Sequence of chain 1.A:
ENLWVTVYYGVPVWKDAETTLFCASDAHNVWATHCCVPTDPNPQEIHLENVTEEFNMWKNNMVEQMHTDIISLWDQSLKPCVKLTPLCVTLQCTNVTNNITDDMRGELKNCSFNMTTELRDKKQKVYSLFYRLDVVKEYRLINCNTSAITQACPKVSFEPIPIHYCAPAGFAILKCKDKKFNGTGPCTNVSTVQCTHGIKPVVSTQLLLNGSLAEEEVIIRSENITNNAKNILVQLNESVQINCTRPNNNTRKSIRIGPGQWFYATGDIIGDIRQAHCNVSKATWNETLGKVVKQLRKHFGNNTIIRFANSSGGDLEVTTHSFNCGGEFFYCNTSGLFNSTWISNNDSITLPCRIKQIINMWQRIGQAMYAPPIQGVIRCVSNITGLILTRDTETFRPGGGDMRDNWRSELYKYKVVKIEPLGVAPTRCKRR

Binding-site contacts:
Ligand atom O7 contacts residue ARG447 of chain 1.A at 3.8 Å.
Ligand atom O7 contacts residue CYS448 of chain 1.A at 3.9 Å.
Ligand atom C3 contacts residue SER450 of chain 1.A at 4.5 Å.
Ligand atom O6 contacts residue NAG1 of chain 1.AA at 3.7 Å.
Ligand atom C7 contacts residue PHE380 of chain 1.A at 4.5 Å (hydrophobic).
Ligand atom C1 contacts residue VAL449 of chain 1.A at 4.2 Å (hydrophobic).
Ligand atom C4 contacts residue ASN267 of chain 1.A at 4.3 Å.
Ligand atom C7 contacts residue ASN267 of chain 1.A at 3.9 Å.
Ligand atom C2 contacts residue ASN267 of chain 1.A at 2.5 Å.
Ligand atom O5 contacts residue ASN267 of chain 1.A at 2.4 Å (h-bond).
Ligand atom N2 contacts residue ASN267 of chain 1.A at 3.0 Å (h-bond).
Ligand atom O5 contacts residue GLU216 of chain 1.A at 4.3 Å.
Ligand atom O7 contacts residue ASN267 of chain 1.A at 4.5 Å.
Ligand atom C7 contacts residue VAL449 of chain 1.A at 4.1 Å (hydrophobic).
Ligand atom O7 contacts residue PHE380 of chain 1.A at 4.3 Å.
Ligand atom O5 contacts residue NAG1 of chain 1.AA at 3.7 Å.
Ligand atom C3 contacts residue ASN267 of chain 1.A at 3.9 Å.
Ligand atom C4 contacts residue VAL449 of chain 1.A at 4.2 Å (hydrophobic).
Ligand atom C5 contacts residue GLU216 of chain 1.A at 3.8 Å.
Ligand atom C2 contacts residue SER450 of chain 1.A at 4.2 Å.
Ligand atom O7 contacts residue PRO217 of chain 1.A at 4.3 Å.
Ligand atom C1 contacts residue ASN267 of chain 1.A at 1.5 Å.
Ligand atom C6 contacts residue GLU216 of chain 1.A at 3.9 Å.
Ligand atom C5 contacts residue ASN267 of chain 1.A at 3.8 Å.
Ligand atom C3 contacts residue VAL449 of chain 1.A at 4.0 Å (hydrophobic).
Ligand atom C8 contacts residue LEU266 of chain 1.A at 3.5 Å (hydrophobic).
Ligand atom C8 contacts residue VAL449 of chain 1.A at 3.8 Å (hydrophobic).
Ligand atom O7 contacts residue VAL449 of chain 1.A at 3.5 Å (h-bond).
Ligand atom C5 contacts residue VAL449 of chain 1.A at 3.7 Å (hydrophobic).
Ligand atom C8 contacts residue VAL259 of chain 1.A at 4.2 Å (hydrophobic).
Ligand atom N2 contacts residue SER450 of chain 1.A at 3.6 Å.
Ligand atom C1 contacts residue SER450 of chain 1.A at 4.0 Å.
Ligand atom O6 contacts residue GLY383 of chain 1.A at 3.9 Å.
Ligand atom C1 contacts residue NAG1 of chain 1.AA at 4.0 Å.
Ligand atom O4 contacts residue VAL449 of chain 1.A at 4.2 Å.
Ligand atom O3 contacts residue CYS448 of chain 1.A at 4.0 Å.
Ligand atom O5 contacts residue VAL449 of chain 1.A at 4.4 Å.
Ligand atom C8 contacts residue PHE380 of chain 1.A at 3.6 Å (hydrophobic).

This small molecule binds to this protein.
Small molecule (SMILES): CC(=O)N[C@H]1[C@H](O[C@H]2[C@H](O)[C@@H](NC(C)=O)CO[C@@H]2CO)O[C@H](CO)[C@@H](O[C@@H]2O[C@H](CO)[C@@H](O)[C@H](O)[C@@H]2O)[C@@H]1O